This small molecule binds to this protein.
Small molecule (SMILES): CC(C)(CO)NC(=O)c1cccc(Cl)c1

Binding-site contacts:
Ligand atom C11 contacts residue GLN61 of chain 1.A at 3.6 Å.
Ligand atom C13 contacts residue THR138 of chain 1.A at 3.7 Å.
Ligand atom O05 contacts residue ASN139 of chain 1.A at 2.7 Å (h-bond).
Ligand atom O05 contacts residue LEU140 of chain 1.A at 4.2 Å.
Ligand atom C02 contacts residue ASN162 of chain 1.A at 3.9 Å.
Ligand atom C10 contacts residue GLU97 of chain 1.A at 3.8 Å.
Ligand atom O05 contacts residue ASN162 of chain 1.A at 2.5 Å (h-bond).
Ligand atom C12 contacts residue ASP137 of chain 1.A at 2.9 Å.
Ligand atom O08 contacts residue GLU97 of chain 1.A at 4.1 Å.
Ligand atom C01 contacts residue GLU97 of chain 1.A at 4.2 Å.
Ligand atom C13 contacts residue ASP137 of chain 1.A at 3.3 Å.
Ligand atom C13 contacts residue ASN139 of chain 1.A at 4.5 Å.
Ligand atom N06 contacts residue THR138 of chain 1.A at 2.7 Å (h-bond).
Ligand atom C01 contacts residue THR138 of chain 1.A at 3.9 Å.
Ligand atom C03 contacts residue ASN162 of chain 1.A at 3.3 Å.
Ligand atom C04 contacts residue ASN162 of chain 1.A at 2.9 Å.
Ligand atom C02 contacts residue THR138 of chain 1.A at 3.5 Å.
Ligand atom C09 contacts residue THR138 of chain 1.A at 3.4 Å.
Ligand atom C14 contacts residue ASP137 of chain 1.A at 4.2 Å.
Ligand atom C01 contacts residue LEU140 of chain 1.A at 4.1 Å (hydrophobic).
Ligand atom O05 contacts residue THR164 of chain 1.A at 3.5 Å (h-bond).
Ligand atom C01 contacts residue TRP100 of chain 1.A at 4.2 Å (hydrophobic).
Ligand atom O08 contacts residue GLU101 of chain 1.A at 3.9 Å.
Ligand atom C10 contacts residue THR138 of chain 1.A at 4.1 Å.
Ligand atom CL15 contacts residue ASP137 of chain 1.A at 3.6 Å.
Ligand atom C04 contacts residue THR138 of chain 1.A at 3.5 Å.
Ligand atom C10 contacts residue ASP137 of chain 1.A at 4.5 Å.
Ligand atom C11 contacts residue THR138 of chain 1.A at 4.1 Å.
Ligand atom CL15 contacts residue ASN139 of chain 1.A at 4.0 Å.
Ligand atom C12 contacts residue THR138 of chain 1.A at 3.9 Å.
Ligand atom C14 contacts residue THR138 of chain 1.A at 3.2 Å.
Ligand atom C10 contacts residue GLN61 of chain 1.A at 4.1 Å.
Ligand atom C11 contacts residue ASP137 of chain 1.A at 3.6 Å.
Ligand atom CL15 contacts residue THR138 of chain 1.A at 4.2 Å.
Ligand atom O05 contacts residue THR138 of chain 1.A at 3.2 Å (h-bond).
Ligand atom C04 contacts residue LEU140 of chain 1.A at 3.5 Å (hydrophobic).
Ligand atom O05 contacts residue LEU163 of chain 1.A at 4.0 Å.
Ligand atom C14 contacts residue ASN139 of chain 1.A at 4.1 Å.
Ligand atom C07 contacts residue THR138 of chain 1.A at 3.4 Å.
Ligand atom C04 contacts residue ASN139 of chain 1.A at 3.5 Å.

Sequence of chain 1.A:
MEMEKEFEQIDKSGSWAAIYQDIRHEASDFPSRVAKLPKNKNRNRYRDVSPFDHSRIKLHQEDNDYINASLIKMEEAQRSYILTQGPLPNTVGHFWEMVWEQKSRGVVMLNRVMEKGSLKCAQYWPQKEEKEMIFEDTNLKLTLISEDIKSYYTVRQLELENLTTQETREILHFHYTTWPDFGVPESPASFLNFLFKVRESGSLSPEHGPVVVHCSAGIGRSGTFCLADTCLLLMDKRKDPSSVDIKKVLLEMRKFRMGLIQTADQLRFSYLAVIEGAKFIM